A protein and the small-molecule ligand that binds it are described below.
Small molecule (SMILES): Cc1ccc(CN(C(=O)N[C@@H](CS(=O)(=O)CC2CCCCC2)C(=O)O)C(=O)c2ccc(-c3ccccc3)cc2)cc1

Binding-site contacts:
Ligand atom C14 contacts residue TYR50 of chain 1.G at 3.8 Å (hydrophobic).
Ligand atom C18 contacts residue PHE46 of chain 1.G at 3.8 Å (hydrophobic).
Ligand atom C27 contacts residue ALA53 of chain 1.G at 3.4 Å (hydrophobic).
Ligand atom C10 contacts residue PHE140 of chain 1.G at 3.7 Å (hydrophobic).
Ligand atom C30 contacts residue ALA91 of chain 1.G at 3.9 Å (hydrophobic).
Ligand atom C30 contacts residue PHE46 of chain 1.G at 3.9 Å (hydrophobic).
Ligand atom C12 contacts residue TYR50 of chain 1.G at 3.4 Å (hydrophobic).
Ligand atom C15 contacts residue ARG49 of chain 1.G at 3.7 Å.
Ligand atom O2 contacts residue ASN85 of chain 1.G at 2.8 Å (h-bond).
Ligand atom C23 contacts residue PHE46 of chain 1.G at 3.7 Å (hydrophobic).
Ligand atom C31 contacts residue GLY87 of chain 1.G at 3.8 Å.
Ligand atom O4 contacts residue ASN85 of chain 1.G at 3.0 Å (h-bond).
Ligand atom O4 contacts residue GLY87 of chain 1.G at 3.1 Å (h-bond).
Ligand atom S contacts residue GLY87 of chain 1.G at 3.9 Å.
Ligand atom C13 contacts residue TYR50 of chain 1.G at 3.7 Å (hydrophobic).
Ligand atom C21 contacts residue TYR50 of chain 1.G at 3.9 Å (hydrophobic).
Ligand atom C26 contacts residue LEU79 of chain 1.G at 3.9 Å (hydrophobic).
Ligand atom O contacts residue ARG88 of chain 1.G at 3.7 Å.
Ligand atom C15 contacts residue GLU45 of chain 1.G at 3.7 Å.
Ligand atom C29 contacts residue PHE46 of chain 1.G at 3.8 Å (hydrophobic).
Ligand atom C11 contacts residue GLY87 of chain 1.G at 3.8 Å.
Ligand atom C22 contacts residue PHE46 of chain 1.G at 4.0 Å (hydrophobic).
Ligand atom C5 contacts residue GLY87 of chain 1.G at 3.8 Å.
Ligand atom O contacts residue GLY87 of chain 1.G at 3.4 Å.
Ligand atom C14 contacts residue ARG49 of chain 1.G at 3.6 Å.
Ligand atom C25 contacts residue LEU79 of chain 1.G at 3.6 Å (hydrophobic).
Ligand atom C8 contacts residue TRP86 of chain 1.G at 3.9 Å (hydrophobic).
Ligand atom C17 contacts residue GLU45 of chain 1.G at 4.0 Å.
Ligand atom C22 contacts residue TYR50 of chain 1.G at 3.9 Å (hydrophobic).
Ligand atom C28 contacts residue ALA53 of chain 1.G at 3.4 Å (hydrophobic).
Ligand atom C9 contacts residue PHE140 of chain 1.G at 3.7 Å (hydrophobic).
Ligand atom C19 contacts residue PHE46 of chain 1.G at 3.7 Å (hydrophobic).
Ligand atom C17 contacts residue ALA42 of chain 1.G at 3.2 Å (hydrophobic).
Ligand atom C8 contacts residue LEU143 of chain 1.G at 3.8 Å (hydrophobic).
Ligand atom C19 contacts residue GLY87 of chain 1.G at 3.7 Å.
Ligand atom C28 contacts residue PHE54 of chain 1.G at 3.5 Å (hydrophobic).
Ligand atom O contacts residue ASN85 of chain 1.G at 3.5 Å (h-bond).
Ligand atom C27 contacts residue LEU57 of chain 1.G at 3.9 Å (hydrophobic).
Ligand atom C9 contacts residue TYR144 of chain 1.G at 3.8 Å (hydrophobic).
Ligand atom C6 contacts residue GLY87 of chain 1.G at 3.5 Å.

Sequence of chain 1.G:
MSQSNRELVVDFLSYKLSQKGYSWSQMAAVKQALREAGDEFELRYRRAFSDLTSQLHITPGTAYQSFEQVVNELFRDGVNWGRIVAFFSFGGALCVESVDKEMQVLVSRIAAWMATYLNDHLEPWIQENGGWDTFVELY